Sequence of chain 1.D:
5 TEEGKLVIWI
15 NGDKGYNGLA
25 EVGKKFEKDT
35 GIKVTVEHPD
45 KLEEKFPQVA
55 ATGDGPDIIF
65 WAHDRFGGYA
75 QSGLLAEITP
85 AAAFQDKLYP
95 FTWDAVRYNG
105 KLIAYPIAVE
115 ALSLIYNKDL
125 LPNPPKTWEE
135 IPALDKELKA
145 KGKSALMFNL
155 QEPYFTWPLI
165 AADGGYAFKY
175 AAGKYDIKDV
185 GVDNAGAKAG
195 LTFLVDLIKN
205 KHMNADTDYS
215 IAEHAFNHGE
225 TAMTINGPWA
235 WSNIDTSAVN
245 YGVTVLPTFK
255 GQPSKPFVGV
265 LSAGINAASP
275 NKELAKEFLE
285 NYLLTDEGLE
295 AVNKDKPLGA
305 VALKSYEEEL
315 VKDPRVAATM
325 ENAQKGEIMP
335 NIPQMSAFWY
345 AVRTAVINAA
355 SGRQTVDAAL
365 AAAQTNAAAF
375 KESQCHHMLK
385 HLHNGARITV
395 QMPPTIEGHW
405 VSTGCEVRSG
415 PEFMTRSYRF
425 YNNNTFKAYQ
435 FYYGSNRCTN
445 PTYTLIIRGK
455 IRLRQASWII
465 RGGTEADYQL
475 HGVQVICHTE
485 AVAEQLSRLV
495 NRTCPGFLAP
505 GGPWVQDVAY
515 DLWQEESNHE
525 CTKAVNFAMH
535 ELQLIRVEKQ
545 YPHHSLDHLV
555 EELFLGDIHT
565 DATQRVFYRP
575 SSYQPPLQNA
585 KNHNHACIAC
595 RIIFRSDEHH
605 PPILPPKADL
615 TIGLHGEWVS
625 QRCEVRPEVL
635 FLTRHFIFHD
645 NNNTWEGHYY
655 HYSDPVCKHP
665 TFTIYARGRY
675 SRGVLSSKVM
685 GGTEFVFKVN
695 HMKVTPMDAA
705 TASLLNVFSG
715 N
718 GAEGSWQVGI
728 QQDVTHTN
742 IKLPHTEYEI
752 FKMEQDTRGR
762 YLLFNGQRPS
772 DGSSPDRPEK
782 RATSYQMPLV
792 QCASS

The small molecule below binds the protein below.
Small molecule (SMILES): CC(=O)N[C@@H]1[C@@H](O)[C@H](O)[C@@H](CO)O[C@H]1O

Binding-site contacts:
Ligand atom O5 contacts residue TYR425 of chain 1.D at 3.9 Å.
Ligand atom C6 contacts residue TYR425 of chain 1.D at 3.9 Å (hydrophobic).
Ligand atom C1 contacts residue THR429 of chain 1.D at 4.3 Å.
Ligand atom C1 contacts residue TYR425 of chain 1.D at 3.7 Å (hydrophobic).
Ligand atom C7 contacts residue ASN427 of chain 1.D at 3.6 Å.
Ligand atom O5 contacts residue ASN427 of chain 1.D at 2.4 Å (h-bond).
Ligand atom C3 contacts residue ASN427 of chain 1.D at 3.7 Å.
Ligand atom N2 contacts residue ASN427 of chain 1.D at 2.7 Å (h-bond).
Ligand atom N2 contacts residue THR429 of chain 1.D at 3.8 Å.
Ligand atom O4 contacts residue TYR425 of chain 1.D at 3.9 Å.
Ligand atom C4 contacts residue ASN427 of chain 1.D at 4.2 Å.
Ligand atom C8 contacts residue THR429 of chain 1.D at 4.0 Å.
Ligand atom C4 contacts residue TYR425 of chain 1.D at 4.3 Å (hydrophobic).
Ligand atom C8 contacts residue ASN427 of chain 1.D at 4.4 Å.
Ligand atom C2 contacts residue ASN427 of chain 1.D at 2.4 Å.
Ligand atom C1 contacts residue ASN427 of chain 1.D at 1.4 Å.
Ligand atom C5 contacts residue TYR425 of chain 1.D at 3.5 Å (hydrophobic).
Ligand atom C2 contacts residue THR429 of chain 1.D at 4.5 Å.
Ligand atom O7 contacts residue ASN427 of chain 1.D at 4.2 Å.
Ligand atom O6 contacts residue TYR425 of chain 1.D at 3.6 Å.
Ligand atom C5 contacts residue ASN427 of chain 1.D at 3.7 Å.